The protein below binds the small molecule below.
Small molecule (SMILES): CC(=O)N[C@@H]1[C@@H](O)[C@H](O)[C@@H](CO)O[C@H]1O

Binding-site contacts:
Ligand atom C4 contacts residue ASN346 of chain 1.A at 4.3 Å.
Ligand atom O6 contacts residue MET351 of chain 1.A at 3.8 Å.
Ligand atom C7 contacts residue ASN346 of chain 1.A at 4.0 Å.
Ligand atom O6 contacts residue ASN346 of chain 1.A at 4.1 Å.
Ligand atom O7 contacts residue SER344 of chain 1.A at 3.9 Å.
Ligand atom C6 contacts residue ASN346 of chain 1.A at 4.4 Å.
Ligand atom O7 contacts residue ASN346 of chain 1.A at 4.3 Å.
Ligand atom C5 contacts residue ASN346 of chain 1.A at 3.4 Å.
Ligand atom C1 contacts residue ASN346 of chain 1.A at 1.5 Å.
Ligand atom O5 contacts residue ASN346 of chain 1.A at 2.2 Å (h-bond).
Ligand atom C2 contacts residue ASN346 of chain 1.A at 2.8 Å.
Ligand atom N2 contacts residue ASN346 of chain 1.A at 3.4 Å (h-bond).
Ligand atom C3 contacts residue ASN346 of chain 1.A at 4.0 Å.

Sequence of chain 1.A:
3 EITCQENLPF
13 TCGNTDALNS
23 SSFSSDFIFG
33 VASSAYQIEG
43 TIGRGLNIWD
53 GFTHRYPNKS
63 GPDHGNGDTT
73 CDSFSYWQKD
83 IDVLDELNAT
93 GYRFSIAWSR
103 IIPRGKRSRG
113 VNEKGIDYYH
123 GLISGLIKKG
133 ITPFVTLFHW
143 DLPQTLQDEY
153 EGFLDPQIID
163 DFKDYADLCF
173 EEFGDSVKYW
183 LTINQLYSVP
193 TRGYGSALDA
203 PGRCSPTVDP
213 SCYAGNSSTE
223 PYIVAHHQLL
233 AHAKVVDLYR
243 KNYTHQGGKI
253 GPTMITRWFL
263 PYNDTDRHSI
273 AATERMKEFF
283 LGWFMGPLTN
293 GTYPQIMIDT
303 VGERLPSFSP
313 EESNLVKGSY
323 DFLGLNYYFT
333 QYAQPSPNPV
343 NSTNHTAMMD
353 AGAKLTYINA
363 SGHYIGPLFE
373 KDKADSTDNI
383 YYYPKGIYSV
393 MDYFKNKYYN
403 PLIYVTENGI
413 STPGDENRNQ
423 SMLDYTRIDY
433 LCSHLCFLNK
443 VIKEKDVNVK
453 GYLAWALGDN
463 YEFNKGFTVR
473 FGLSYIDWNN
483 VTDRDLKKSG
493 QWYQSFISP